Binding-site contacts:
Ligand atom CZ3 contacts residue VAL141 of chain 1.G at 3.7 Å (hydrophobic).
Ligand atom CZ3 contacts residue GLY7 of chain 1.G at 3.9 Å.
Ligand atom CA contacts residue MSE129 of chain 1.G at 4.2 Å.
Ligand atom N contacts residue GLN147 of chain 1.G at 3.7 Å.
Ligand atom CZ3 contacts residue MSE129 of chain 1.G at 3.5 Å.
Ligand atom CE3 contacts residue VAL143 of chain 1.G at 4.1 Å (hydrophobic).
Ligand atom CH2 contacts residue PHE5 of chain 1.G at 3.9 Å (hydrophobic).
Ligand atom CD1 contacts residue HIS43 of chain 1.G at 3.4 Å.
Ligand atom CD2 contacts residue MSE129 of chain 1.G at 3.4 Å.
Ligand atom CH2 contacts residue GLY7 of chain 1.G at 4.1 Å.
Ligand atom CH2 contacts residue MSE129 of chain 1.G at 3.8 Å.
Ligand atom O contacts residue GLN9 of chain 1.G at 4.0 Å.
Ligand atom CA contacts residue GLN147 of chain 1.G at 3.3 Å.
Ligand atom CD1 contacts residue MSE129 of chain 1.G at 3.6 Å.
Ligand atom CZ3 contacts residue VAL143 of chain 1.G at 3.8 Å (hydrophobic).
Ligand atom CE3 contacts residue MSE129 of chain 1.G at 3.3 Å.
Ligand atom CE3 contacts residue GLY7 of chain 1.G at 3.9 Å.
Ligand atom CE2 contacts residue MSE129 of chain 1.G at 3.3 Å.
Ligand atom CD1 contacts residue ASP132 of chain 1.G at 3.7 Å.
Ligand atom CE2 contacts residue ASP132 of chain 1.G at 3.7 Å.
Ligand atom CD2 contacts residue GLY7 of chain 1.G at 3.9 Å.
Ligand atom CH2 contacts residue VAL141 of chain 1.G at 4.0 Å (hydrophobic).
Ligand atom CZ2 contacts residue MSE129 of chain 1.G at 3.8 Å.
Ligand atom O contacts residue GLN147 of chain 1.G at 3.6 Å.
Ligand atom CE2 contacts residue GLY7 of chain 1.G at 4.1 Å.
Ligand atom NE1 contacts residue MSE129 of chain 1.G at 3.1 Å.
Ligand atom N contacts residue MSE129 of chain 1.G at 3.4 Å (h-bond).
Ligand atom CB contacts residue GLY7 of chain 1.G at 3.8 Å.
Ligand atom C contacts residue GLN147 of chain 1.G at 3.0 Å.
Ligand atom NE1 contacts residue ASP132 of chain 1.G at 2.7 Å (salt-bridge).
Ligand atom NE1 contacts residue HIS43 of chain 1.G at 3.4 Å.
Ligand atom CG contacts residue MSE129 of chain 1.G at 4.0 Å.
Ligand atom NE1 contacts residue VAL40 of chain 1.G at 3.8 Å.
Ligand atom CH2 contacts residue ILE133 of chain 1.G at 3.6 Å (hydrophobic).
Ligand atom OXT contacts residue GLN147 of chain 1.G at 2.9 Å (h-bond).
Ligand atom CZ2 contacts residue PHE5 of chain 1.G at 3.7 Å (hydrophobic).
Ligand atom CZ2 contacts residue ILE133 of chain 1.G at 3.8 Å (hydrophobic).
Ligand atom CZ2 contacts residue ASP132 of chain 1.G at 3.9 Å.
Ligand atom CD1 contacts residue VAL40 of chain 1.G at 3.7 Å (hydrophobic).
Ligand atom CG contacts residue GLY7 of chain 1.G at 3.9 Å.

Sequence of chain 1.G:
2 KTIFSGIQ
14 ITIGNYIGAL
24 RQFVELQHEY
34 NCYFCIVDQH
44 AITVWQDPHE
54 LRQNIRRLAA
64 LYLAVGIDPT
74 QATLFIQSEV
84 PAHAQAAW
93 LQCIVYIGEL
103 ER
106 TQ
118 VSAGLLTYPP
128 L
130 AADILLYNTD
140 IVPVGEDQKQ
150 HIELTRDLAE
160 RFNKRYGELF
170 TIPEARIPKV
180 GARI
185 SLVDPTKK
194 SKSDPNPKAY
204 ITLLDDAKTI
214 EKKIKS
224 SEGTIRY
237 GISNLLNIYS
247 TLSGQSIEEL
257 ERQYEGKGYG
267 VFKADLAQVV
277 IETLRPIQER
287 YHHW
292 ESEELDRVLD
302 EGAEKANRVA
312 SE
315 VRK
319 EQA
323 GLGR

The small molecule below binds the protein below.
Small molecule (SMILES): N[C@@H](Cc1c[nH]c2ccccc12)C(=O)O